Binding-site contacts:
Ligand atom C24 contacts residue HIS173 of chain 1.A at 3.6 Å.
Ligand atom C6 contacts residue GLU128 of chain 1.A at 3.5 Å.
Ligand atom C5 contacts residue HIS173 of chain 1.A at 3.6 Å.
Ligand atom C7 contacts residue VAL71 of chain 1.A at 3.8 Å (hydrophobic).
Ligand atom C4 contacts residue VAL170 of chain 1.A at 4.1 Å (hydrophobic).
Ligand atom N14 contacts residue HIS173 of chain 1.A at 3.8 Å.
Ligand atom C5 contacts residue VAL170 of chain 1.A at 4.1 Å (hydrophobic).
Ligand atom C6 contacts residue ILE169 of chain 1.A at 4.1 Å (hydrophobic).
Ligand atom N14 contacts residue GLY72 of chain 1.A at 3.6 Å (h-bond).
Ligand atom O22 contacts residue GLN77 of chain 1.A at 3.3 Å (h-bond).
Ligand atom C11 contacts residue GLY72 of chain 1.A at 3.5 Å.
Ligand atom C24 contacts residue GLN77 of chain 1.A at 3.6 Å.
Ligand atom N14 contacts residue GLN77 of chain 1.A at 4.0 Å.
Ligand atom C3 contacts residue VAL71 of chain 1.A at 3.9 Å (hydrophobic).
Ligand atom O25 contacts residue HIS173 of chain 1.A at 3.5 Å (h-bond).
Ligand atom O22 contacts residue CYS130 of chain 1.A at 3.2 Å.
Ligand atom C4 contacts residue HIS173 of chain 1.A at 3.3 Å.
Ligand atom O22 contacts residue HIS173 of chain 1.A at 3.9 Å.
Ligand atom O22 contacts residue NI1 of chain 1.B at 2.5 Å (h-bond).
Ligand atom C1 contacts residue LEU124 of chain 1.A at 3.9 Å (hydrophobic).
Ligand atom C7 contacts residue GLU174 of chain 1.A at 4.0 Å.
Ligand atom C6 contacts residue LEU124 of chain 1.A at 3.4 Å (hydrophobic).
Ligand atom O25 contacts residue NI1 of chain 1.B at 2.4 Å (h-bond).
Ligand atom C5 contacts residue GLU128 of chain 1.A at 3.8 Å.
Ligand atom C11 contacts residue LEU131 of chain 1.A at 3.7 Å (hydrophobic).
Ligand atom O25 contacts residue GLY72 of chain 1.A at 3.8 Å.
Ligand atom C24 contacts residue GLU174 of chain 1.A at 2.9 Å.
Ligand atom O22 contacts residue LEU131 of chain 1.A at 2.5 Å (h-bond).
Ligand atom N14 contacts residue LEU131 of chain 1.A at 3.7 Å.
Ligand atom N14 contacts residue GLU174 of chain 1.A at 4.1 Å.
Ligand atom C3 contacts residue HIS173 of chain 1.A at 4.0 Å.
Ligand atom O25 contacts residue HIS177 of chain 1.A at 3.0 Å (h-bond).
Ligand atom O25 contacts residue GLN77 of chain 1.A at 2.6 Å (h-bond).
Ligand atom N14 contacts residue NI1 of chain 1.B at 2.9 Å (h-bond).
Ligand atom C24 contacts residue NI1 of chain 1.B at 2.9 Å.
Ligand atom C8 contacts residue GLY129 of chain 1.A at 3.7 Å.
Ligand atom C5 contacts residue ILE169 of chain 1.A at 3.9 Å (hydrophobic).
Ligand atom C24 contacts residue GLY72 of chain 1.A at 3.0 Å.
Ligand atom O25 contacts residue GLU174 of chain 1.A at 2.8 Å (salt-bridge).
Ligand atom C8 contacts residue HIS173 of chain 1.A at 4.2 Å.

The small molecule below binds the protein below.
Small molecule (SMILES): OCN(O)CCCc1ccccc1

Sequence of chain 1.A:
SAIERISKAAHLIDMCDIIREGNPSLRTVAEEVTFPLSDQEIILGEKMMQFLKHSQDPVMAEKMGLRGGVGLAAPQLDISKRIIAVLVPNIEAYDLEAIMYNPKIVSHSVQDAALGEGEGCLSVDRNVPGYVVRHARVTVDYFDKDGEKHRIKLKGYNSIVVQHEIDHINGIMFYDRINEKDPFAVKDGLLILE